Sequence of chain 1.G:
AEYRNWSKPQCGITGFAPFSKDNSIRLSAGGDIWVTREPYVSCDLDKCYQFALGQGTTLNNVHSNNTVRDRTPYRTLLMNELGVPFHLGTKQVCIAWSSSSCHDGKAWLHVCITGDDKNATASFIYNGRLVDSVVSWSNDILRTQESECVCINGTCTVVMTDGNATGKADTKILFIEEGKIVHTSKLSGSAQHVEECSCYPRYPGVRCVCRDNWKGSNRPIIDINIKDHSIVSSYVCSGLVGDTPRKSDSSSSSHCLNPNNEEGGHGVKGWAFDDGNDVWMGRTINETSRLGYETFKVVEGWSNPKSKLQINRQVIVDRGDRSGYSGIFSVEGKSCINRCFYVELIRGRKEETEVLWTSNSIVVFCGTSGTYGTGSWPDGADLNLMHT

The small molecule below binds the protein below.
Small molecule (SMILES): CC(=O)N[C@H]1[C@H](O[C@H]2[C@H](O)[C@@H](NC(C)=O)CO[C@@H]2CO[C@@H]2O[C@@H](C)[C@@H](O)[C@@H](O)[C@@H]2O)O[C@H](CO)[C@@H](O[C@@H]2O[C@H](CO)[C@@H](O)[C@H](O)[C@@H]2O)[C@@H]1O

Binding-site contacts:
Ligand atom C2 contacts residue TYR307 of chain 1.G at 3.7 Å (hydrophobic).
Ligand atom C3 contacts residue TYR307 of chain 1.G at 3.2 Å (hydrophobic).
Ligand atom C3 contacts residue NAG1 of chain 1.X at 4.4 Å.
Ligand atom C1 contacts residue TYR307 of chain 1.G at 4.2 Å (hydrophobic).
Ligand atom C1 contacts residue NAG1 of chain 1.X at 4.1 Å.
Ligand atom C7 contacts residue LYS331 of chain 1.G at 4.0 Å.
Ligand atom C7 contacts residue ILE256 of chain 1.G at 4.0 Å (hydrophobic).
Ligand atom O5 contacts residue NAG1 of chain 1.X at 4.1 Å.
Ligand atom C8 contacts residue PRO308 of chain 1.G at 3.1 Å (hydrophobic).
Ligand atom O7 contacts residue NAG1 of chain 1.X at 3.6 Å.
Ligand atom C5 contacts residue ASN257 of chain 1.G at 3.5 Å.
Ligand atom C8 contacts residue ILE256 of chain 1.G at 3.7 Å (hydrophobic).
Ligand atom C4 contacts residue NAG1 of chain 1.X at 4.3 Å.
Ligand atom C2 contacts residue ASN257 of chain 1.G at 2.5 Å.
Ligand atom O7 contacts residue LYS331 of chain 1.G at 3.9 Å.
Ligand atom C5 contacts residue NAG1 of chain 1.X at 3.6 Å.
Ligand atom C4 contacts residue ASN257 of chain 1.G at 4.1 Å.
Ligand atom O7 contacts residue ILE330 of chain 1.G at 4.0 Å.
Ligand atom N2 contacts residue TYR307 of chain 1.G at 3.2 Å (h-bond).
Ligand atom N2 contacts residue ASN257 of chain 1.G at 3.2 Å (h-bond).
Ligand atom C6 contacts residue ASN257 of chain 1.G at 3.7 Å.
Ligand atom C6 contacts residue ASN257 of chain 1.G at 4.5 Å.
Ligand atom C8 contacts residue NAG1 of chain 1.X at 3.9 Å.
Ligand atom C4 contacts residue TYR307 of chain 1.G at 4.4 Å (hydrophobic).
Ligand atom O7 contacts residue ASN257 of chain 1.G at 3.0 Å (h-bond).
Ligand atom C7 contacts residue NAG1 of chain 1.X at 4.5 Å.
Ligand atom O7 contacts residue ILE256 of chain 1.G at 4.2 Å.
Ligand atom C5 contacts residue ASN257 of chain 1.G at 4.1 Å.
Ligand atom C8 contacts residue LYS331 of chain 1.G at 4.0 Å.
Ligand atom O4 contacts residue NAG1 of chain 1.X at 4.3 Å.
Ligand atom C8 contacts residue TYR307 of chain 1.G at 4.0 Å (hydrophobic).
Ligand atom C7 contacts residue TYR307 of chain 1.G at 4.2 Å (hydrophobic).
Ligand atom C1 contacts residue ASN257 of chain 1.G at 1.4 Å.
Ligand atom O3 contacts residue TYR307 of chain 1.G at 3.6 Å (h-bond).
Ligand atom O5 contacts residue ASN257 of chain 1.G at 2.1 Å (h-bond).
Ligand atom C7 contacts residue ASN257 of chain 1.G at 3.3 Å.
Ligand atom C8 contacts residue ILE330 of chain 1.G at 4.2 Å (hydrophobic).
Ligand atom C3 contacts residue ASN257 of chain 1.G at 3.8 Å.